A protein and the small-molecule ligand that binds it are described below.
Small molecule (SMILES): O=C(O)Cc1c[nH]c2ccccc12

Binding-site contacts:
Ligand atom C contacts residue TRP176 of chain 1.E at 4.2 Å (hydrophobic).
Ligand atom N contacts residue TRP176 of chain 1.E at 3.6 Å.
Ligand atom C8 contacts residue TRP176 of chain 1.E at 3.9 Å (hydrophobic).
Ligand atom C1 contacts residue PHE169 of chain 1.E at 4.1 Å (hydrophobic).
Ligand atom C17 contacts residue PHE169 of chain 1.E at 3.2 Å (hydrophobic).
Ligand atom C17 contacts residue THR303 of chain 1.E at 4.1 Å.
Ligand atom C17 contacts residue ALA302 of chain 1.E at 4.1 Å (hydrophobic).
Ligand atom C17 contacts residue MET173 of chain 1.E at 3.8 Å (hydrophobic).
Ligand atom C1 contacts residue THR303 of chain 1.E at 4.2 Å.
Ligand atom N contacts residue PHE467 of chain 1.E at 3.1 Å.
Ligand atom C8 contacts residue THR303 of chain 1.E at 3.3 Å.
Ligand atom C4 contacts residue ASP459 of chain 1.E at 3.0 Å.
Ligand atom C contacts residue ASP459 of chain 1.E at 3.9 Å.
Ligand atom O3 contacts residue VAL301 of chain 1.E at 3.8 Å.
Ligand atom C18 contacts residue ALA302 of chain 1.E at 3.4 Å (hydrophobic).
Ligand atom C contacts residue THR303 of chain 1.E at 4.3 Å.
Ligand atom C18 contacts residue MET173 of chain 1.E at 3.8 Å (hydrophobic).
Ligand atom C7 contacts residue VAL301 of chain 1.E at 4.0 Å (hydrophobic).
Ligand atom C18 contacts residue NAI1 of chain 1.Q at 4.2 Å.
Ligand atom C5 contacts residue ASP459 of chain 1.E at 3.3 Å.
Ligand atom N contacts residue THR303 of chain 1.E at 3.8 Å.
Ligand atom O3 contacts residue PHE467 of chain 1.E at 4.1 Å.
Ligand atom O3 contacts residue THR303 of chain 1.E at 2.8 Å (h-bond).
Ligand atom C3 contacts residue PHE296 of chain 1.E at 4.1 Å (hydrophobic).
Ligand atom C7 contacts residue PHE169 of chain 1.E at 4.0 Å (hydrophobic).
Ligand atom O3 contacts residue ALA302 of chain 1.E at 2.9 Å (h-bond).
Ligand atom O2 contacts residue ALA302 of chain 1.E at 3.5 Å.
Ligand atom C3 contacts residue PHE169 of chain 1.E at 4.0 Å (hydrophobic).
Ligand atom C17 contacts residue VAL301 of chain 1.E at 3.6 Å (hydrophobic).
Ligand atom C2 contacts residue PHE169 of chain 1.E at 3.2 Å (hydrophobic).
Ligand atom O2 contacts residue ASN168 of chain 1.E at 3.6 Å (h-bond).
Ligand atom C18 contacts residue VAL301 of chain 1.E at 4.0 Å (hydrophobic).
Ligand atom C18 contacts residue THR303 of chain 1.E at 3.9 Å.
Ligand atom C7 contacts residue THR303 of chain 1.E at 3.7 Å.
Ligand atom C17 contacts residue ASN168 of chain 1.E at 4.2 Å.
Ligand atom C18 contacts residue ASN168 of chain 1.E at 4.0 Å.
Ligand atom O2 contacts residue MET173 of chain 1.E at 3.0 Å.
Ligand atom C8 contacts residue PHE467 of chain 1.E at 3.1 Å (hydrophobic).
Ligand atom O2 contacts residue NAI1 of chain 1.Q at 3.2 Å (h-bond).
Ligand atom C3 contacts residue ASP459 of chain 1.E at 3.6 Å.

Sequence of chain 1.E:
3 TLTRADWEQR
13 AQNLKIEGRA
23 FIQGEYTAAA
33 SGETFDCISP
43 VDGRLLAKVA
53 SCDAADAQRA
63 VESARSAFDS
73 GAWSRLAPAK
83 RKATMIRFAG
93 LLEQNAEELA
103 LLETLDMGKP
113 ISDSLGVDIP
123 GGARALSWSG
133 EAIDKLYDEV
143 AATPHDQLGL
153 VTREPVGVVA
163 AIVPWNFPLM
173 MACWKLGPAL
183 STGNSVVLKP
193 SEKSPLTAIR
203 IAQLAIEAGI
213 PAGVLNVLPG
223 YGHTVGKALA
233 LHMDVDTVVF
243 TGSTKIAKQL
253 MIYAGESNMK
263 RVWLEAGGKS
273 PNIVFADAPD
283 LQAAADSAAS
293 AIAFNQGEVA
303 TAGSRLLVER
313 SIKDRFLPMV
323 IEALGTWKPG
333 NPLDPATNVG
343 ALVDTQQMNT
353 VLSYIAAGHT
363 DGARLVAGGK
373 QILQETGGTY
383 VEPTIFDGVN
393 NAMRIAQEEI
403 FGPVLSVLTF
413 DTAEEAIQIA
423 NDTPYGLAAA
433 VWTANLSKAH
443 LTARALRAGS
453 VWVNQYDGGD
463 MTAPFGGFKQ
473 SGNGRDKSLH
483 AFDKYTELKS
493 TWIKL